A small-molecule ligand and the protein it binds are described below.
Small molecule (SMILES): O=C(CO)N1CCc2[nH]c3c(Cl)c(Cl)cc(-c4cn[nH]c4)c3c2C1

Sequence of chain 1.A:
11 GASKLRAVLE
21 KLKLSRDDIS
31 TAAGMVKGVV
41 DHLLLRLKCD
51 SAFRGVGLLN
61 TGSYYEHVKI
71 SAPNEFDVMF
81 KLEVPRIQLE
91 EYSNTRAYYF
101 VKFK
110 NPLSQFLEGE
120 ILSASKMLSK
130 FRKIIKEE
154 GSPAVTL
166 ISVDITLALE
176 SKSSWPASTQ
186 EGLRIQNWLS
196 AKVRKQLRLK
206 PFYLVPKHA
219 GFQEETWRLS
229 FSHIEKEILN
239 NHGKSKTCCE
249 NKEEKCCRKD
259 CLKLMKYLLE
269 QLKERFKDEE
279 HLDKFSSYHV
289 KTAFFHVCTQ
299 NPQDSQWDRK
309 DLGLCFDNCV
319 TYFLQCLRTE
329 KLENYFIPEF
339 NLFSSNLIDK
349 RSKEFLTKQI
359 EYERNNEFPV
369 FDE

Binding-site contacts:
Ligand atom N19 contacts residue ARG226 of chain 1.A at 4.0 Å.
Ligand atom C16 contacts residue ARG226 of chain 1.A at 3.8 Å.
Ligand atom C12 contacts residue ARG226 of chain 1.A at 3.6 Å.
Ligand atom C03 contacts residue SER284 of chain 1.A at 4.0 Å.
Ligand atom C11 contacts residue ARG226 of chain 1.A at 3.4 Å.
Ligand atom C18 contacts residue TYR286 of chain 1.A at 3.9 Å (hydrophobic).
Ligand atom N19 contacts residue TYR286 of chain 1.A at 4.1 Å.
Ligand atom C06 contacts residue SER284 of chain 1.A at 3.7 Å.
Ligand atom C10 contacts residue SER284 of chain 1.A at 3.8 Å.
Ligand atom N23 contacts residue LEU340 of chain 1.A at 3.5 Å.
Ligand atom C24 contacts residue LEU340 of chain 1.A at 3.5 Å (hydrophobic).
Ligand atom C13 contacts residue ARG226 of chain 1.A at 3.6 Å.
Ligand atom O01 contacts residue LYS212 of chain 1.A at 3.5 Å (salt-bridge).
Ligand atom C21 contacts residue TYR286 of chain 1.A at 3.8 Å (hydrophobic).
Ligand atom C20 contacts residue LEU340 of chain 1.A at 3.6 Å (hydrophobic).
Ligand atom C10 contacts residue TYR286 of chain 1.A at 4.0 Å (hydrophobic).
Ligand atom C08 contacts residue TYR286 of chain 1.A at 4.0 Å (hydrophobic).
Ligand atom C14 contacts residue TYR286 of chain 1.A at 3.7 Å (hydrophobic).
Ligand atom C13 contacts residue TYR286 of chain 1.A at 3.6 Å (hydrophobic).
Ligand atom CL1 contacts residue LEU227 of chain 1.A at 3.2 Å.
Ligand atom CL1 contacts residue TYR286 of chain 1.A at 3.9 Å.
Ligand atom C11 contacts residue TYR286 of chain 1.A at 3.5 Å (hydrophobic).
Ligand atom C09 contacts residue TYR286 of chain 1.A at 3.9 Å (hydrophobic).
Ligand atom C20 contacts residue TYR286 of chain 1.A at 4.0 Å (hydrophobic).
Ligand atom C12 contacts residue TYR286 of chain 1.A at 3.6 Å (hydrophobic).
Ligand atom C18 contacts residue ARG226 of chain 1.A at 3.5 Å.
Ligand atom N22 contacts residue LEU340 of chain 1.A at 3.7 Å.
Ligand atom C09 contacts residue ARG226 of chain 1.A at 3.9 Å.
Ligand atom C21 contacts residue LEU340 of chain 1.A at 3.8 Å (hydrophobic).
Ligand atom CL1 contacts residue ASN332 of chain 1.A at 3.5 Å.
Ligand atom CL2 contacts residue SER228 of chain 1.A at 3.9 Å.
Ligand atom C20 contacts residue ARG226 of chain 1.A at 3.6 Å.
Ligand atom C24 contacts residue PHE338 of chain 1.A at 3.9 Å (hydrophobic).
Ligand atom C14 contacts residue ARG226 of chain 1.A at 3.9 Å.
Ligand atom C16 contacts residue TYR286 of chain 1.A at 3.7 Å (hydrophobic).
Ligand atom C21 contacts residue HIS287 of chain 1.A at 4.1 Å.
Ligand atom C24 contacts residue ARG226 of chain 1.A at 3.2 Å.
Ligand atom C06 contacts residue TYR286 of chain 1.A at 3.9 Å (hydrophobic).
Ligand atom N05 contacts residue SER284 of chain 1.A at 3.6 Å (h-bond).
Ligand atom N22 contacts residue HIS287 of chain 1.A at 3.5 Å (h-bond).